Binding-site contacts:
Ligand atom C8 contacts residue GLY619 of chain 1.F at 3.7 Å.
Ligand atom N1 contacts residue VAL580 of chain 1.F at 3.6 Å.
Ligand atom O2A contacts residue GLY619 of chain 1.F at 3.0 Å.
Ligand atom O2A contacts residue GLU622 of chain 1.F at 3.0 Å (salt-bridge).
Ligand atom PB contacts residue GLY617 of chain 1.F at 3.7 Å.
Ligand atom O2B contacts residue LYS620 of chain 1.F at 3.8 Å.
Ligand atom O2' contacts residue ARG787 of chain 1.F at 3.0 Å (salt-bridge).
Ligand atom O1B contacts residue THR621 of chain 1.F at 3.0 Å (h-bond).
Ligand atom S1G contacts residue ARG765 of chain 1.E at 3.3 Å (salt-bridge).
Ligand atom O2A contacts residue LYS620 of chain 1.F at 3.0 Å (salt-bridge).
Ligand atom C8 contacts residue GLY617 of chain 1.F at 3.1 Å.
Ligand atom O2A contacts residue THR621 of chain 1.F at 2.9 Å (h-bond).
Ligand atom N6 contacts residue GLN583 of chain 1.F at 2.7 Å (h-bond).
Ligand atom N7 contacts residue GLY619 of chain 1.F at 3.5 Å (h-bond).
Ligand atom PG contacts residue ARG765 of chain 1.E at 2.3 Å.
Ligand atom O1A contacts residue ARG826 of chain 1.F at 3.5 Å (salt-bridge).
Ligand atom O2B contacts residue SER618 of chain 1.F at 3.8 Å.
Ligand atom O3B contacts residue ARG765 of chain 1.E at 2.4 Å (salt-bridge).
Ligand atom C2 contacts residue GLU579 of chain 1.F at 3.2 Å.
Ligand atom O3G contacts residue ARG765 of chain 1.E at 1.6 Å (salt-bridge).
Ligand atom N7 contacts residue SER618 of chain 1.F at 3.5 Å.
Ligand atom N1 contacts residue GLU579 of chain 1.F at 3.5 Å (salt-bridge).
Ligand atom N1 contacts residue VAL581 of chain 1.F at 3.0 Å (h-bond).
Ligand atom PA contacts residue THR621 of chain 1.F at 3.4 Å.
Ligand atom O1A contacts residue THR621 of chain 1.F at 2.7 Å (h-bond).
Ligand atom O2B contacts residue GLY617 of chain 1.F at 2.8 Å (h-bond).
Ligand atom S1G contacts residue ASP686 of chain 1.F at 3.7 Å.
Ligand atom O2G contacts residue ASN728 of chain 1.F at 3.7 Å.
Ligand atom N6 contacts residue VAL581 of chain 1.F at 2.7 Å (h-bond).
Ligand atom S1G contacts residue THR621 of chain 1.F at 3.4 Å.
Ligand atom O2B contacts residue SER616 of chain 1.F at 3.3 Å.
Ligand atom N7 contacts residue GLY617 of chain 1.F at 3.2 Å (h-bond).
Ligand atom O3A contacts residue GLY617 of chain 1.F at 3.5 Å (h-bond).
Ligand atom N6 contacts residue VAL580 of chain 1.F at 3.7 Å.
Ligand atom C6 contacts residue VAL581 of chain 1.F at 3.4 Å (hydrophobic).
Ligand atom C6 contacts residue ILE783 of chain 1.F at 3.8 Å (hydrophobic).
Ligand atom O3B contacts residue ARG826 of chain 1.F at 3.2 Å (salt-bridge).
Ligand atom N1 contacts residue ILE783 of chain 1.F at 3.6 Å.
Ligand atom O1B contacts residue LYS620 of chain 1.F at 3.8 Å.
Ligand atom O3A contacts residue ARG826 of chain 1.F at 3.5 Å (salt-bridge).

Sequence of chain 1.F:
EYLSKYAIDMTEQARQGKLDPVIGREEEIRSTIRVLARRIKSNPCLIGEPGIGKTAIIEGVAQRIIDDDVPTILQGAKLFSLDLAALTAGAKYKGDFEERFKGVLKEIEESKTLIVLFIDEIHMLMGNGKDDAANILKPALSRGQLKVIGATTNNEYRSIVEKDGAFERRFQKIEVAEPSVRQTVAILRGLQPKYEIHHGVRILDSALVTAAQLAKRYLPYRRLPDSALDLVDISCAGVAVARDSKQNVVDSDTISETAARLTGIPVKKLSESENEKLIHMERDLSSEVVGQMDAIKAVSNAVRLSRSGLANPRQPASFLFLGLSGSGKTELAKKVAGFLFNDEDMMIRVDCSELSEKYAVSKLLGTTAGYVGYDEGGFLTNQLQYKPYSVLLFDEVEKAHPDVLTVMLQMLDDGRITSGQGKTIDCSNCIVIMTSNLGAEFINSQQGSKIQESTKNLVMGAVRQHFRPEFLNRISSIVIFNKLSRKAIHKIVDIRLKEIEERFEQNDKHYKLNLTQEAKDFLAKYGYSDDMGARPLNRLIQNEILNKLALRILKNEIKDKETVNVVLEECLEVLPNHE

This protein binds this small molecule.
Small molecule (SMILES): Nc1ncnc2c1ncn2[C@@H]1O[C@H](COP(=O)(O)OP(=O)(O)OP(O)(O)=S)[C@@H](O)[C@H]1O

Sequence of chain 1.E:
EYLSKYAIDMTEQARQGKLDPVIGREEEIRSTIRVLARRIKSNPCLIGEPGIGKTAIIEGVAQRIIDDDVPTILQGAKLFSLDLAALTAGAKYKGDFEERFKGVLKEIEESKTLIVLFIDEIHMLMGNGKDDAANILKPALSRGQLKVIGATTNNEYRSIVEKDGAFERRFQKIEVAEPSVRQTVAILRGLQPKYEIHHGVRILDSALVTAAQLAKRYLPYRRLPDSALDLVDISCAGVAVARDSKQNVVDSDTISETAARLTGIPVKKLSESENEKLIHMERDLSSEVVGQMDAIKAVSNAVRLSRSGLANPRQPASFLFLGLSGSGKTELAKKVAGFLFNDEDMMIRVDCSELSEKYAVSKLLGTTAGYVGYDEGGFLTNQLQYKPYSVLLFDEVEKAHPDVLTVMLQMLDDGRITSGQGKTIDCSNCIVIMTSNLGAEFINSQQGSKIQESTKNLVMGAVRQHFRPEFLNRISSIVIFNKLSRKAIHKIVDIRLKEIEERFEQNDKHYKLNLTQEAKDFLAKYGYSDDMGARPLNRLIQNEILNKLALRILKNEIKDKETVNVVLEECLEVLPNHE